This small molecule binds to this protein.
Small molecule (SMILES): CC(C)C[C@H](N)C(=O)O

Binding-site contacts:
Ligand atom CA contacts residue ASP133 of chain 1.B at 3.6 Å.
Ligand atom CA contacts residue TYR82 of chain 1.B at 3.4 Å (hydrophobic).
Ligand atom CA contacts residue ASP160 of chain 1.B at 3.8 Å.
Ligand atom C contacts residue ASP133 of chain 1.B at 4.0 Å.
Ligand atom CB contacts residue TYR82 of chain 1.B at 3.9 Å (hydrophobic).
Ligand atom OXT contacts residue TYR131 of chain 1.B at 3.6 Å.
Ligand atom N contacts residue TYR82 of chain 1.B at 3.7 Å.
Ligand atom N contacts residue VAL140 of chain 1.B at 4.3 Å.
Ligand atom CD1 contacts residue TYR82 of chain 1.B at 3.9 Å (hydrophobic).
Ligand atom O contacts residue THR134 of chain 1.B at 4.0 Å.
Ligand atom CD1 contacts residue LEU92 of chain 1.B at 4.2 Å (hydrophobic).
Ligand atom CD2 contacts residue LYS113 of chain 1.B at 4.4 Å.
Ligand atom O contacts residue LYS113 of chain 1.B at 3.3 Å.
Ligand atom N contacts residue THR142 of chain 1.B at 4.4 Å.
Ligand atom C contacts residue LYS113 of chain 1.B at 4.4 Å.
Ligand atom CD2 contacts residue THR134 of chain 1.B at 4.4 Å.
Ligand atom CD2 contacts residue LEU108 of chain 1.B at 4.1 Å (hydrophobic).
Ligand atom CD2 contacts residue ILE110 of chain 1.B at 4.4 Å (hydrophobic).
Ligand atom CG contacts residue TRP115 of chain 1.B at 3.9 Å (hydrophobic).
Ligand atom CD2 contacts residue TRP115 of chain 1.B at 4.3 Å (hydrophobic).
Ligand atom CD1 contacts residue LEU108 of chain 1.B at 4.3 Å (hydrophobic).
Ligand atom C contacts residue THR134 of chain 1.B at 3.8 Å.
Ligand atom N contacts residue ASP160 of chain 1.B at 2.8 Å (salt-bridge).
Ligand atom CB contacts residue ASP133 of chain 1.B at 3.5 Å.
Ligand atom CG contacts residue TYR82 of chain 1.B at 4.0 Å (hydrophobic).
Ligand atom O contacts residue TRP115 of chain 1.B at 2.9 Å (h-bond).
Ligand atom N contacts residue TYR131 of chain 1.B at 2.8 Å (h-bond).
Ligand atom CD1 contacts residue VAL90 of chain 1.B at 4.1 Å (hydrophobic).
Ligand atom N contacts residue THR134 of chain 1.B at 4.4 Å.
Ligand atom CA contacts residue TYR131 of chain 1.B at 3.3 Å (hydrophobic).
Ligand atom OXT contacts residue ASP133 of chain 1.B at 3.4 Å (salt-bridge).
Ligand atom C contacts residue TYR131 of chain 1.B at 3.5 Å (hydrophobic).
Ligand atom N contacts residue ASP133 of chain 1.B at 2.8 Å (salt-bridge).
Ligand atom OXT contacts residue THR134 of chain 1.B at 2.9 Å (h-bond).
Ligand atom CA contacts residue TRP115 of chain 1.B at 3.7 Å (hydrophobic).
Ligand atom CB contacts residue ASP160 of chain 1.B at 4.0 Å.
Ligand atom O contacts residue TYR131 of chain 1.B at 3.9 Å.
Ligand atom C contacts residue TRP115 of chain 1.B at 3.7 Å (hydrophobic).

Sequence of chain 1.B:
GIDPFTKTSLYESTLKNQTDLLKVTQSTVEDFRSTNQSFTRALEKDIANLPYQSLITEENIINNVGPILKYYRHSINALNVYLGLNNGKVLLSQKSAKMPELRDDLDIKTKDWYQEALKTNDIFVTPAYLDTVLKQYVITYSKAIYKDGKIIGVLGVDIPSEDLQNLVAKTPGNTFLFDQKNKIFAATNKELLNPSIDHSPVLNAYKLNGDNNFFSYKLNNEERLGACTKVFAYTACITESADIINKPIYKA